Sequence of chain 1.B:
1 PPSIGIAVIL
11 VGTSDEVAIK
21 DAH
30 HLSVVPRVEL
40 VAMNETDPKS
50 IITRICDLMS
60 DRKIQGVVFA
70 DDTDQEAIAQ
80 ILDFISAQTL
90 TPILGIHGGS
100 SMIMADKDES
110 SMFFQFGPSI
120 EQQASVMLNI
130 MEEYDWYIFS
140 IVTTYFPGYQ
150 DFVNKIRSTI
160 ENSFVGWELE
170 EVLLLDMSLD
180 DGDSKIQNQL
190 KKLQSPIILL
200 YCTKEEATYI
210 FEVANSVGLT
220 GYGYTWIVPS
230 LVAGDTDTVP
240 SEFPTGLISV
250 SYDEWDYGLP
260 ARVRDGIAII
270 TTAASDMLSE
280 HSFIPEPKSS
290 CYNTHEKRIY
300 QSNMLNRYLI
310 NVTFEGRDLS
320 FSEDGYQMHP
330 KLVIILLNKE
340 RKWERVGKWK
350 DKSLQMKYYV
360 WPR

Binding-site contacts:
Ligand atom C4 contacts residue ASN310 of chain 1.B at 4.1 Å.
Ligand atom N2 contacts residue ASN310 of chain 1.B at 3.0 Å (h-bond).
Ligand atom C5 contacts residue ASN310 of chain 1.B at 3.3 Å.
Ligand atom C2 contacts residue ASN310 of chain 1.B at 2.5 Å.
Ligand atom C1 contacts residue ASN310 of chain 1.B at 1.4 Å.
Ligand atom C7 contacts residue ASN310 of chain 1.B at 3.8 Å.
Ligand atom C8 contacts residue ASN310 of chain 1.B at 4.0 Å.
Ligand atom O5 contacts residue ASN310 of chain 1.B at 2.4 Å (h-bond).
Ligand atom C6 contacts residue ASN310 of chain 1.B at 3.1 Å.
Ligand atom C3 contacts residue ASN310 of chain 1.B at 3.8 Å.
Ligand atom O6 contacts residue ASN310 of chain 1.B at 3.3 Å (h-bond).

This protein binds this small molecule.
Small molecule (SMILES): CC(=O)N[C@@H]1[C@@H](O)[C@H](O)[C@@H](CO)O[C@H]1O